Sequence of chain 1.A:
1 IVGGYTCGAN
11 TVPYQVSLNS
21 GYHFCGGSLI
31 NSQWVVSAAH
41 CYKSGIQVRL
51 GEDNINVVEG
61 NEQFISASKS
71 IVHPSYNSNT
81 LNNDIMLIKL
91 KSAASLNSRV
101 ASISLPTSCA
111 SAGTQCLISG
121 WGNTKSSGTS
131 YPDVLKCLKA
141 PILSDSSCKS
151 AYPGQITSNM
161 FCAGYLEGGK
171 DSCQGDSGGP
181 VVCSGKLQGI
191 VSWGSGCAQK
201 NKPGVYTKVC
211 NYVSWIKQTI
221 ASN

This protein binds this small molecule.
Small molecule (SMILES): [H]/N=C(/N)c1ccsc1

Binding-site contacts:
Ligand atom C4 contacts residue TRP193 of chain 1.A at 4.2 Å (hydrophobic).
Ligand atom N1 contacts residue GLY196 of chain 1.A at 2.8 Å (h-bond).
Ligand atom C3 contacts residue CYS173 of chain 1.A at 4.2 Å (hydrophobic).
Ligand atom C5 contacts residue SER177 of chain 1.A at 3.5 Å.
Ligand atom C5 contacts residue CYS173 of chain 1.A at 4.0 Å (hydrophobic).
Ligand atom S1 contacts residue CYS173 of chain 1.A at 3.9 Å.
Ligand atom C4 contacts residue CYS197 of chain 1.A at 4.1 Å (hydrophobic).
Ligand atom C2 contacts residue CYS173 of chain 1.A at 4.2 Å (hydrophobic).
Ligand atom N1 contacts residue ASP171 of chain 1.A at 3.0 Å (salt-bridge).
Ligand atom C5 contacts residue SO41 of chain 1.D at 4.0 Å.
Ligand atom N1 contacts residue GLY194 of chain 1.A at 3.8 Å.
Ligand atom C5 contacts residue SER192 of chain 1.A at 3.9 Å.
Ligand atom C2 contacts residue SER172 of chain 1.A at 3.2 Å.
Ligand atom C2 contacts residue TRP193 of chain 1.A at 3.8 Å (hydrophobic).
Ligand atom C4 contacts residue GLN174 of chain 1.A at 3.8 Å.
Ligand atom C1 contacts residue SER172 of chain 1.A at 3.8 Å.
Ligand atom C3 contacts residue GLY194 of chain 1.A at 4.2 Å.
Ligand atom N1 contacts residue SER172 of chain 1.A at 3.3 Å (h-bond).
Ligand atom C1 contacts residue TRP193 of chain 1.A at 3.7 Å (hydrophobic).
Ligand atom S1 contacts residue SO41 of chain 1.D at 3.7 Å.
Ligand atom C3 contacts residue VAL191 of chain 1.A at 3.8 Å (hydrophobic).
Ligand atom N2 contacts residue SER172 of chain 1.A at 2.9 Å (h-bond).
Ligand atom N2 contacts residue GLY204 of chain 1.A at 3.4 Å.
Ligand atom C5 contacts residue TRP193 of chain 1.A at 3.9 Å (hydrophobic).
Ligand atom C4 contacts residue CYS173 of chain 1.A at 3.9 Å (hydrophobic).
Ligand atom C2 contacts residue ASP171 of chain 1.A at 3.7 Å.
Ligand atom C1 contacts residue GLY196 of chain 1.A at 4.3 Å.
Ligand atom N1 contacts residue CYS197 of chain 1.A at 3.8 Å.
Ligand atom N2 contacts residue ASP171 of chain 1.A at 3.0 Å (salt-bridge).
Ligand atom C1 contacts residue CYS173 of chain 1.A at 4.0 Å (hydrophobic).
Ligand atom C4 contacts residue GLY194 of chain 1.A at 3.9 Å.
Ligand atom S1 contacts residue GLN174 of chain 1.A at 3.2 Å (h-bond).
Ligand atom C3 contacts residue TRP193 of chain 1.A at 3.7 Å (hydrophobic).
Ligand atom N2 contacts residue TRP193 of chain 1.A at 3.8 Å.
Ligand atom C2 contacts residue GLY194 of chain 1.A at 3.9 Å.
Ligand atom C2 contacts residue GLY196 of chain 1.A at 4.0 Å.
Ligand atom C5 contacts residue VAL191 of chain 1.A at 4.0 Å (hydrophobic).
Ligand atom C3 contacts residue SER172 of chain 1.A at 3.8 Å.
Ligand atom C4 contacts residue GLY196 of chain 1.A at 3.8 Å.
Ligand atom C1 contacts residue GLY194 of chain 1.A at 3.8 Å.